Binding-site contacts:
Ligand atom O7 contacts residue ASN15 of chain 1.C at 3.3 Å (h-bond).
Ligand atom C8 contacts residue ASN15 of chain 1.C at 3.9 Å.
Ligand atom O3 contacts residue ASN15 of chain 1.C at 4.5 Å.
Ligand atom C5 contacts residue ASN15 of chain 1.C at 3.6 Å.
Ligand atom N2 contacts residue ASN15 of chain 1.C at 2.7 Å (h-bond).
Ligand atom C7 contacts residue ASN15 of chain 1.C at 3.2 Å.
Ligand atom C3 contacts residue ASN15 of chain 1.C at 3.6 Å.
Ligand atom O5 contacts residue ASN15 of chain 1.C at 2.3 Å (h-bond).
Ligand atom C1 contacts residue ASN15 of chain 1.C at 1.4 Å.
Ligand atom C2 contacts residue ASN15 of chain 1.C at 2.2 Å.
Ligand atom C4 contacts residue ASN15 of chain 1.C at 4.0 Å.

Sequence of chain 1.C:
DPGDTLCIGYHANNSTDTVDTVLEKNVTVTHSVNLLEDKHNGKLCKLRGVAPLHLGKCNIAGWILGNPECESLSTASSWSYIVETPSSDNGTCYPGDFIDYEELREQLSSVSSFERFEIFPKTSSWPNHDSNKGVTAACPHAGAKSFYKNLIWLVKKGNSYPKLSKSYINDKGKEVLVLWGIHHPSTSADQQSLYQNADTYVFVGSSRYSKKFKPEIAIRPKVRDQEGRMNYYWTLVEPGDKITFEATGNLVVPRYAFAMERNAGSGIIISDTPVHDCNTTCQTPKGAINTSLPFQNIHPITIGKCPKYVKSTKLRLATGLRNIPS

A protein and the small-molecule ligand that binds it are described below.
Small molecule (SMILES): CC(=O)N[C@H]1[C@H](O[C@H]2[C@H](O[C@H]3O[C@@H](C)[C@@H](O)[C@@H](O)[C@@H]3O)[C@@H](NC(C)=O)CO[C@@H]2CO)O[C@H](CO)[C@@H](O)[C@@H]1O